Sequence of chain 1.B:
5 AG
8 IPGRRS

Sequence of chain 1.A:
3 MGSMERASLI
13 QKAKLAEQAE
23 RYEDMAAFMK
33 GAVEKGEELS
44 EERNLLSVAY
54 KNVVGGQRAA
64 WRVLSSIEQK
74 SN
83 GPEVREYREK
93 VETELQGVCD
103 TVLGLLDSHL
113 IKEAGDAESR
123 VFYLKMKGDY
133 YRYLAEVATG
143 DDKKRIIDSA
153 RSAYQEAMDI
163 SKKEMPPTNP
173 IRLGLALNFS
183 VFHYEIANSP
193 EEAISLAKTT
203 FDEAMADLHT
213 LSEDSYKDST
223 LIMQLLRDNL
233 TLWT

This small molecule binds to this protein.
Small molecule (SMILES): CN(C)C1CCN(S(=O)(=O)c2ccc(C=O)cc2)CC1

Binding-site contacts:
Ligand atom C15 contacts residue GLY176 of chain 1.A at 4.5 Å.
Ligand atom C15 contacts residue ILE8 of chain 1.B at 4.1 Å (hydrophobic).
Ligand atom O17 contacts residue ILE173 of chain 1.A at 4.3 Å.
Ligand atom C12 contacts residue ILE173 of chain 1.A at 4.1 Å (hydrophobic).
Ligand atom C10 contacts residue ILE8 of chain 1.B at 4.4 Å (hydrophobic).
Ligand atom C20 contacts residue ARG12 of chain 1.B at 3.3 Å.
Ligand atom C13 contacts residue PHE124 of chain 1.A at 4.2 Å (hydrophobic).
Ligand atom C14 contacts residue ASN47 of chain 1.A at 3.7 Å.
Ligand atom C09 contacts residue ILE173 of chain 1.A at 3.6 Å (hydrophobic).
Ligand atom N02 contacts residue ARG12 of chain 1.B at 4.3 Å.
Ligand atom C13 contacts residue ASN47 of chain 1.A at 4.5 Å.
Ligand atom C11 contacts residue ILE173 of chain 1.A at 4.0 Å (hydrophobic).
Ligand atom C13 contacts residue ILE173 of chain 1.A at 4.0 Å (hydrophobic).
Ligand atom C11 contacts residue GLY176 of chain 1.A at 4.0 Å.
Ligand atom O08 contacts residue PRO172 of chain 1.A at 3.2 Å.
Ligand atom C11 contacts residue LYS127 of chain 1.A at 2.9 Å.
Ligand atom S07 contacts residue ILE173 of chain 1.A at 4.4 Å.
Ligand atom C14 contacts residue PHE124 of chain 1.A at 4.4 Å (hydrophobic).
Ligand atom C15 contacts residue LYS127 of chain 1.A at 1.4 Å.
Ligand atom C12 contacts residue ILE8 of chain 1.B at 4.2 Å (hydrophobic).
Ligand atom O17 contacts residue ASN47 of chain 1.A at 3.6 Å (h-bond).
Ligand atom C10 contacts residue LYS127 of chain 1.A at 4.3 Å.
Ligand atom C04 contacts residue ARG12 of chain 1.B at 3.8 Å.
Ligand atom C10 contacts residue PRO172 of chain 1.A at 3.5 Å (hydrophobic).
Ligand atom C10 contacts residue ILE173 of chain 1.A at 3.8 Å (hydrophobic).
Ligand atom C03 contacts residue ARG12 of chain 1.B at 4.2 Å.
Ligand atom C11 contacts residue PRO172 of chain 1.A at 3.6 Å (hydrophobic).
Ligand atom O08 contacts residue ILE173 of chain 1.A at 4.5 Å.
Ligand atom C13 contacts residue LYS127 of chain 1.A at 3.7 Å.
Ligand atom C04 contacts residue SER13 of chain 1.B at 4.1 Å.
Ligand atom C11 contacts residue ILE8 of chain 1.B at 3.8 Å (hydrophobic).
Ligand atom C14 contacts residue ILE173 of chain 1.A at 3.8 Å (hydrophobic).
Ligand atom C10 contacts residue ILE224 of chain 1.A at 4.1 Å (hydrophobic).
Ligand atom C20 contacts residue SER13 of chain 1.B at 4.1 Å.
Ligand atom C12 contacts residue LYS127 of chain 1.A at 2.5 Å.